Sequence of chain 1.K:
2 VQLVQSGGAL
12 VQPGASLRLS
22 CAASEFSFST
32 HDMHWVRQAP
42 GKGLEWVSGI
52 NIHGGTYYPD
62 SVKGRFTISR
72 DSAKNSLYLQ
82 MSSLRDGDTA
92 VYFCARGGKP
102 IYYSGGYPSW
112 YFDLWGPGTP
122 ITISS

Sequence of chain 1.I:
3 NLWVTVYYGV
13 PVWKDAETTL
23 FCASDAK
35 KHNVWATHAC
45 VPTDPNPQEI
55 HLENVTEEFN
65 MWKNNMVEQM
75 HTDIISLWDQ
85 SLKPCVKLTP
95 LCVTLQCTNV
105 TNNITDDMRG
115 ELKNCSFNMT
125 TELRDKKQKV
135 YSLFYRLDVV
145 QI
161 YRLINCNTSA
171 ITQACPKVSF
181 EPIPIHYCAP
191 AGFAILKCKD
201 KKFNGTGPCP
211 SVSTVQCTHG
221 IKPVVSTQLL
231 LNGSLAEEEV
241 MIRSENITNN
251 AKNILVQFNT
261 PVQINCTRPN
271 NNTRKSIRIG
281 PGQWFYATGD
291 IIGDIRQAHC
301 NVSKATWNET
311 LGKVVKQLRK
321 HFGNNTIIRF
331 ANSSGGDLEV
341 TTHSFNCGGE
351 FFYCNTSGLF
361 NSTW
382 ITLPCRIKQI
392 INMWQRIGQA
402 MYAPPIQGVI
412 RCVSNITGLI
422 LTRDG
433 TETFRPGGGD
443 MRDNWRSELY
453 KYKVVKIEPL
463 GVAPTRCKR

The small molecule below binds the protein below.
Small molecule (SMILES): CC(=O)N[C@H]1[C@H](O[C@H]2[C@H](O)[C@@H](NC(C)=O)CO[C@@H]2CO)O[C@H](CO)[C@@H](O[C@@H]2O[C@H](CO[C@H]3O[C@H](CO)[C@@H](O)[C@H](O)[C@@H]3O)[C@@H](O)[C@H](O[C@H]3O[C@H](CO)[C@@H](O)[C@H](O)[C@@H]3O)[C@@H]2O)[C@@H]1O

Sequence of chain 1.J:
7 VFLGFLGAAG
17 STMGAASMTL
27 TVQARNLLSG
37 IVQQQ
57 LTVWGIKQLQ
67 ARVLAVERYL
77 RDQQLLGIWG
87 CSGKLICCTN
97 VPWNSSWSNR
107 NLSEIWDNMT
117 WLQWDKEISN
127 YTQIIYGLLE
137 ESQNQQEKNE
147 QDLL

Binding-site contacts:
Ligand atom C1 contacts residue GLY16 of chain 1.J at 4.0 Å.
Ligand atom O4 contacts residue THR57 of chain 1.K at 3.9 Å.
Ligand atom C7 contacts residue GLY56 of chain 1.K at 4.5 Å.
Ligand atom O6 contacts residue ASP113 of chain 1.J at 2.9 Å (salt-bridge).
Ligand atom C4 contacts residue ASN58 of chain 1.I at 4.3 Å.
Ligand atom C7 contacts residue GLY16 of chain 1.J at 3.6 Å.
Ligand atom C2 contacts residue ASN58 of chain 1.I at 2.5 Å.
Ligand atom N2 contacts residue SER17 of chain 1.J at 4.2 Å.
Ligand atom C6 contacts residue SER70 of chain 1.K at 4.4 Å.
Ligand atom C8 contacts residue SER17 of chain 1.J at 4.0 Å.
Ligand atom C7 contacts residue TYR59 of chain 1.K at 3.5 Å (hydrophobic).
Ligand atom C8 contacts residue GLY16 of chain 1.J at 3.8 Å.
Ligand atom C3 contacts residue THR57 of chain 1.K at 3.9 Å.
Ligand atom O7 contacts residue THR68 of chain 1.K at 4.0 Å.
Ligand atom C8 contacts residue TYR59 of chain 1.K at 3.5 Å (hydrophobic).
Ligand atom O6 contacts residue GLY55 of chain 1.K at 3.7 Å.
Ligand atom C7 contacts residue ASN58 of chain 1.I at 4.0 Å.
Ligand atom C7 contacts residue GLU57 of chain 1.I at 4.3 Å.
Ligand atom C8 contacts residue THR68 of chain 1.K at 3.7 Å.
Ligand atom O7 contacts residue TYR59 of chain 1.K at 2.8 Å (h-bond).
Ligand atom C6 contacts residue ASP113 of chain 1.J at 3.6 Å.
Ligand atom O5 contacts residue ASN58 of chain 1.I at 2.4 Å (h-bond).
Ligand atom C7 contacts residue SER17 of chain 1.J at 4.2 Å.
Ligand atom N2 contacts residue ASN58 of chain 1.I at 2.8 Å (h-bond).
Ligand atom C1 contacts residue ASN58 of chain 1.I at 1.5 Å.
Ligand atom O7 contacts residue GLY56 of chain 1.K at 3.6 Å.
Ligand atom C3 contacts residue ASN58 of chain 1.I at 3.8 Å.
Ligand atom C5 contacts residue ASN58 of chain 1.I at 3.7 Å.
Ligand atom C7 contacts residue THR68 of chain 1.K at 4.2 Å.
Ligand atom O3 contacts residue THR57 of chain 1.K at 4.1 Å.
Ligand atom O7 contacts residue THR57 of chain 1.K at 2.9 Å (h-bond).
Ligand atom C8 contacts residue GLU57 of chain 1.I at 3.8 Å.
Ligand atom N2 contacts residue GLY16 of chain 1.J at 2.8 Å (h-bond).
Ligand atom C7 contacts residue THR57 of chain 1.K at 3.7 Å.
Ligand atom N2 contacts residue GLU57 of chain 1.I at 4.2 Å.
Ligand atom C2 contacts residue GLY16 of chain 1.J at 3.5 Å.
Ligand atom C8 contacts residue THR57 of chain 1.K at 3.8 Å.